Binding-site contacts:
Ligand atom N contacts residue ARG24 of chain 1.V at 3.8 Å.
Ligand atom CA contacts residue SER51 of chain 1.V at 3.9 Å.
Ligand atom CH2 contacts residue GLY21 of chain 1.U at 3.6 Å.
Ligand atom CA contacts residue GLY25 of chain 1.V at 3.4 Å.
Ligand atom CZ3 contacts residue GLY21 of chain 1.U at 3.6 Å.
Ligand atom N contacts residue THR23 of chain 1.V at 2.9 Å (h-bond).
Ligand atom NE1 contacts residue GLN45 of chain 1.U at 2.8 Å (h-bond).
Ligand atom CA contacts residue THR23 of chain 1.V at 3.9 Å.
Ligand atom N contacts residue THR28 of chain 1.V at 3.0 Å (h-bond).
Ligand atom CA contacts residue THR28 of chain 1.V at 3.4 Å.
Ligand atom CB contacts residue THR28 of chain 1.V at 3.6 Å.
Ligand atom CZ2 contacts residue THR50 of chain 1.U at 3.9 Å.
Ligand atom C contacts residue SER51 of chain 1.V at 3.6 Å.
Ligand atom CE2 contacts residue GLN45 of chain 1.U at 3.9 Å.
Ligand atom CZ2 contacts residue ILE53 of chain 1.U at 3.9 Å (hydrophobic).
Ligand atom CE2 contacts residue ALA44 of chain 1.U at 4.0 Å (hydrophobic).
Ligand atom O contacts residue GLY25 of chain 1.V at 3.1 Å (h-bond).
Ligand atom N contacts residue ASP27 of chain 1.V at 3.1 Å (salt-bridge).
Ligand atom CB contacts residue SER51 of chain 1.V at 3.4 Å.
Ligand atom CZ2 contacts residue ALA44 of chain 1.U at 3.9 Å (hydrophobic).
Ligand atom C contacts residue GLY25 of chain 1.V at 3.4 Å.
Ligand atom CG contacts residue SER51 of chain 1.V at 3.9 Å.
Ligand atom OXT contacts residue HIS49 of chain 1.U at 3.7 Å.
Ligand atom CD1 contacts residue THR47 of chain 1.U at 3.7 Å.
Ligand atom OXT contacts residue HIS31 of chain 1.U at 3.9 Å.
Ligand atom N contacts residue GLY25 of chain 1.V at 2.6 Å (h-bond).
Ligand atom CD1 contacts residue SER51 of chain 1.V at 3.6 Å.
Ligand atom O contacts residue THR47 of chain 1.U at 3.4 Å (h-bond).
Ligand atom NE1 contacts residue ALA44 of chain 1.U at 3.8 Å.
Ligand atom CB contacts residue THR23 of chain 1.V at 3.8 Å.
Ligand atom O contacts residue SER51 of chain 1.V at 3.0 Å (h-bond).
Ligand atom OXT contacts residue THR47 of chain 1.U at 2.4 Å (h-bond).
Ligand atom OXT contacts residue THR50 of chain 1.U at 2.8 Å (h-bond).
Ligand atom CD1 contacts residue GLN45 of chain 1.U at 3.5 Å.
Ligand atom C contacts residue THR50 of chain 1.U at 3.9 Å.
Ligand atom CZ3 contacts residue HIS32 of chain 1.U at 4.0 Å.
Ligand atom O contacts residue ARG24 of chain 1.V at 3.7 Å.
Ligand atom C contacts residue THR47 of chain 1.U at 3.3 Å.
Ligand atom OXT contacts residue GLY25 of chain 1.V at 4.0 Å.
Ligand atom CE3 contacts residue HIS32 of chain 1.U at 3.9 Å.

The protein below binds the small molecule below.
Small molecule (SMILES): N[C@@H](Cc1c[nH]c2ccccc12)C(=O)O

Sequence of chain 1.U:
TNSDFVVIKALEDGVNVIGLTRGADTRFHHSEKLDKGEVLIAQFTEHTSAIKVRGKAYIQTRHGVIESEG

Sequence of chain 1.V:
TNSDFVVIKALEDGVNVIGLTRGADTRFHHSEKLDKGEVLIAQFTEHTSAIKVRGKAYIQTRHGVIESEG